Binding-site contacts:
Ligand atom C1 contacts residue ASN714 of chain 1.A at 1.4 Å.
Ligand atom O7 contacts residue ASN922 of chain 1.A at 3.1 Å (h-bond).
Ligand atom C4 contacts residue ASN714 of chain 1.A at 4.2 Å.
Ligand atom O5 contacts residue ASN714 of chain 1.A at 2.3 Å (h-bond).
Ligand atom C7 contacts residue ASN922 of chain 1.A at 3.4 Å.
Ligand atom C1 contacts residue LEU919 of chain 1.A at 3.6 Å (hydrophobic).
Ligand atom C7 contacts residue LEU919 of chain 1.A at 4.1 Å (hydrophobic).
Ligand atom N2 contacts residue ASN714 of chain 1.A at 2.9 Å (h-bond).
Ligand atom C3 contacts residue ASN714 of chain 1.A at 3.8 Å.
Ligand atom O5 contacts residue LEU919 of chain 1.A at 4.1 Å.
Ligand atom C8 contacts residue GLN923 of chain 1.A at 4.0 Å.
Ligand atom N2 contacts residue ASN922 of chain 1.A at 4.4 Å.
Ligand atom C2 contacts residue LEU919 of chain 1.A at 4.2 Å (hydrophobic).
Ligand atom C6 contacts residue GLN923 of chain 1.A at 3.4 Å.
Ligand atom C8 contacts residue ASN922 of chain 1.A at 3.3 Å.
Ligand atom O6 contacts residue GLN923 of chain 1.A at 4.4 Å.
Ligand atom C3 contacts residue LEU919 of chain 1.A at 3.9 Å (hydrophobic).
Ligand atom C7 contacts residue ASN714 of chain 1.A at 3.2 Å.
Ligand atom C5 contacts residue ASN714 of chain 1.A at 3.6 Å.
Ligand atom O7 contacts residue ASN714 of chain 1.A at 3.8 Å.
Ligand atom C8 contacts residue ASN714 of chain 1.A at 3.5 Å.
Ligand atom C4 contacts residue LEU919 of chain 1.A at 4.3 Å (hydrophobic).
Ligand atom O5 contacts residue GLN923 of chain 1.A at 4.4 Å.
Ligand atom C5 contacts residue LEU919 of chain 1.A at 3.8 Å (hydrophobic).
Ligand atom C5 contacts residue GLN923 of chain 1.A at 4.1 Å.
Ligand atom C2 contacts residue ASN714 of chain 1.A at 2.5 Å.
Ligand atom O7 contacts residue LEU919 of chain 1.A at 3.3 Å.

Sequence of chain 1.A:
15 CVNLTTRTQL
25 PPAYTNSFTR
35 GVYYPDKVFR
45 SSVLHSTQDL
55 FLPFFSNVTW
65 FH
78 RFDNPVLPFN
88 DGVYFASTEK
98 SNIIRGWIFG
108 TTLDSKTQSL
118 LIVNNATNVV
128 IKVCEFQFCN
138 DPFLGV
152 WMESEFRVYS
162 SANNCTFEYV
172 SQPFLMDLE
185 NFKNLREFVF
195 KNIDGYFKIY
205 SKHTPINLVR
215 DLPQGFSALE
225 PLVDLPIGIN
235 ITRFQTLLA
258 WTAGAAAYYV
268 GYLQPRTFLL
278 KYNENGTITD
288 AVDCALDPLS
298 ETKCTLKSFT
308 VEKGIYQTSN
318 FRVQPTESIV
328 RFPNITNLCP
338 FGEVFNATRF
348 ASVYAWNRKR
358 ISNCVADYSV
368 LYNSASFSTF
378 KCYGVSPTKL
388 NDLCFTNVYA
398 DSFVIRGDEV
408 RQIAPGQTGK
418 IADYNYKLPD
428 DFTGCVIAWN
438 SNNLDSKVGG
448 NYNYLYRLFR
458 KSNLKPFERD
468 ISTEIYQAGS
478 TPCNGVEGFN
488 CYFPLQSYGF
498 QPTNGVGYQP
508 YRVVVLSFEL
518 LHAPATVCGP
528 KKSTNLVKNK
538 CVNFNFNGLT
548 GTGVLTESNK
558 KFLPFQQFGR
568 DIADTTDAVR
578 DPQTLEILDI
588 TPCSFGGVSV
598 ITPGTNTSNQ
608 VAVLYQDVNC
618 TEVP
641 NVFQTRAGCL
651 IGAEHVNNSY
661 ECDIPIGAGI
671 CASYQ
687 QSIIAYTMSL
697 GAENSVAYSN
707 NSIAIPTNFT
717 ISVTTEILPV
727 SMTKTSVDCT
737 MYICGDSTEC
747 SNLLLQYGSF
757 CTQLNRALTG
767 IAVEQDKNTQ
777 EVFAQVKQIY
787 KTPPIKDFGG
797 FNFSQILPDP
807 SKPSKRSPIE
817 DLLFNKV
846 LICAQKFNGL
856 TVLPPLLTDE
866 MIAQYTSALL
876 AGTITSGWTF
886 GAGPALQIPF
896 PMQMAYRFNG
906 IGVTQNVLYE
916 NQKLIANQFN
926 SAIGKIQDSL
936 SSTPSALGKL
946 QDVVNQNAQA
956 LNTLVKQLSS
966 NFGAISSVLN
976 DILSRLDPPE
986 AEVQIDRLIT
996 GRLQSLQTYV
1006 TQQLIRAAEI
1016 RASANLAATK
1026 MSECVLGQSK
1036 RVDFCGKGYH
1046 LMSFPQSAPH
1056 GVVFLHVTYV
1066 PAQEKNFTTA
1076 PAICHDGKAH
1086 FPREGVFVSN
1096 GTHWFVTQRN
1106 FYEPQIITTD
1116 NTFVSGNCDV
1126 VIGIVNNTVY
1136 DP

The protein below binds the small molecule below.
Small molecule (SMILES): CC(=O)N[C@H]1[C@H](O[C@H]2[C@H](O)[C@@H](NC(C)=O)CO[C@@H]2CO)O[C@H](CO)[C@@H](O)[C@@H]1O